A protein and the small-molecule ligand that binds it are described below.
Small molecule (SMILES): CC(C)[C@@H](C)/C=C/[C@@H](C)[C@H]1CC[C@H]2C3=CC=C4C[C@@H](O)CC[C@]4(C)[C@H]3CC[C@]12C

Binding-site contacts:
Ligand atom C6 contacts residue CYS556 of chain 1.A at 3.7 Å (hydrophobic).
Ligand atom C24 contacts residue ILE564 of chain 1.A at 4.1 Å (hydrophobic).
Ligand atom C26 contacts residue MET497 of chain 1.D at 3.5 Å (hydrophobic).
Ligand atom C11 contacts residue LEU530 of chain 1.D at 4.1 Å (hydrophobic).
Ligand atom C4 contacts residue PHE553 of chain 1.A at 4.1 Å (hydrophobic).
Ligand atom C2 contacts residue PRO527 of chain 1.D at 3.8 Å (hydrophobic).
Ligand atom C4 contacts residue CYS556 of chain 1.A at 4.2 Å (hydrophobic).
Ligand atom C21 contacts residue PHE534 of chain 1.D at 4.1 Å (hydrophobic).
Ligand atom C15 contacts residue ALA560 of chain 1.A at 3.6 Å (hydrophobic).
Ligand atom C19 contacts residue PRO527 of chain 1.D at 3.5 Å (hydrophobic).
Ligand atom C3 contacts residue CYS556 of chain 1.A at 3.6 Å (hydrophobic).
Ligand atom C1 contacts residue PRO527 of chain 1.D at 3.4 Å (hydrophobic).
Ligand atom C10 contacts residue PRO527 of chain 1.D at 4.3 Å (hydrophobic).
Ligand atom C27 contacts residue ALA498 of chain 1.D at 3.8 Å (hydrophobic).
Ligand atom C24 contacts residue MET497 of chain 1.D at 4.3 Å (hydrophobic).
Ligand atom C25 contacts residue MET497 of chain 1.D at 3.8 Å (hydrophobic).
Ligand atom C5 contacts residue CYS556 of chain 1.A at 3.9 Å (hydrophobic).
Ligand atom C7 contacts residue CYS556 of chain 1.A at 4.3 Å (hydrophobic).
Ligand atom C9 contacts residue PHE531 of chain 1.D at 4.2 Å (hydrophobic).
Ligand atom C23 contacts residue PHE534 of chain 1.D at 3.9 Å (hydrophobic).
Ligand atom O1 contacts residue PHE553 of chain 1.A at 4.2 Å.
Ligand atom C9 contacts residue PRO527 of chain 1.D at 4.3 Å (hydrophobic).
Ligand atom C11 contacts residue PRO527 of chain 1.D at 3.9 Å (hydrophobic).
Ligand atom C16 contacts residue ALA560 of chain 1.A at 3.7 Å (hydrophobic).
Ligand atom C6 contacts residue PHE553 of chain 1.A at 4.3 Å (hydrophobic).
Ligand atom C14 contacts residue ALA560 of chain 1.A at 4.3 Å (hydrophobic).
Ligand atom C12 contacts residue PHE531 of chain 1.D at 4.2 Å (hydrophobic).
Ligand atom O1 contacts residue CYS556 of chain 1.A at 4.1 Å.
Ligand atom C26 contacts residue ILE501 of chain 1.D at 3.6 Å (hydrophobic).
Ligand atom C1 contacts residue PHE531 of chain 1.D at 4.0 Å (hydrophobic).
Ligand atom C25 contacts residue CYS494 of chain 1.D at 4.1 Å (hydrophobic).
Ligand atom C27 contacts residue CYS494 of chain 1.D at 3.8 Å (hydrophobic).
Ligand atom C6 contacts residue ILE557 of chain 1.A at 4.0 Å (hydrophobic).
Ligand atom C26 contacts residue CYS494 of chain 1.D at 4.0 Å (hydrophobic).
Ligand atom C26 contacts residue ALA498 of chain 1.D at 3.7 Å (hydrophobic).
Ligand atom C12 contacts residue LEU530 of chain 1.D at 4.0 Å (hydrophobic).
Ligand atom C24 contacts residue PHE534 of chain 1.D at 4.1 Å (hydrophobic).
Ligand atom C11 contacts residue PHE531 of chain 1.D at 4.3 Å (hydrophobic).
Ligand atom C21 contacts residue ILE501 of chain 1.D at 4.3 Å (hydrophobic).
Ligand atom C7 contacts residue ILE557 of chain 1.A at 4.0 Å (hydrophobic).

Sequence of chain 1.D:
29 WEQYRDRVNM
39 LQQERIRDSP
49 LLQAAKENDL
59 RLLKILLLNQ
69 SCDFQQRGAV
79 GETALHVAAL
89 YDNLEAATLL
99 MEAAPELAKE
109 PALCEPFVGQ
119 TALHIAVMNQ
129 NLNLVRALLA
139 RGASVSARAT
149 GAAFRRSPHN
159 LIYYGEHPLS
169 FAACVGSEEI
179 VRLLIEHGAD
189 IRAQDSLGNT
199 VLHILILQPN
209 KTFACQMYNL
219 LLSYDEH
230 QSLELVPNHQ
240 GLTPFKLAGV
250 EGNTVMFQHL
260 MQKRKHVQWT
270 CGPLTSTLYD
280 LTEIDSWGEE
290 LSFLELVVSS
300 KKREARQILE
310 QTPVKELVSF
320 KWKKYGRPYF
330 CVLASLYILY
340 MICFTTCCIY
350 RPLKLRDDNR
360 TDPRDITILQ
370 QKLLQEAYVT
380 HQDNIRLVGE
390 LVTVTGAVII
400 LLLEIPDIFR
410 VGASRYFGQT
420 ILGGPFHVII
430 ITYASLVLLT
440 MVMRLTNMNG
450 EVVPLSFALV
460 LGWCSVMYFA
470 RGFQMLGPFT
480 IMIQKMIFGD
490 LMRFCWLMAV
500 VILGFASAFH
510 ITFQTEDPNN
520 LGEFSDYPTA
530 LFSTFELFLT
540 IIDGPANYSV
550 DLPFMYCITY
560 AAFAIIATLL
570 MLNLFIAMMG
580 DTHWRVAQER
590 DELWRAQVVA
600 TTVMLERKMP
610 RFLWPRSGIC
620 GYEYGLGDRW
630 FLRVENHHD

Sequence of chain 1.A:
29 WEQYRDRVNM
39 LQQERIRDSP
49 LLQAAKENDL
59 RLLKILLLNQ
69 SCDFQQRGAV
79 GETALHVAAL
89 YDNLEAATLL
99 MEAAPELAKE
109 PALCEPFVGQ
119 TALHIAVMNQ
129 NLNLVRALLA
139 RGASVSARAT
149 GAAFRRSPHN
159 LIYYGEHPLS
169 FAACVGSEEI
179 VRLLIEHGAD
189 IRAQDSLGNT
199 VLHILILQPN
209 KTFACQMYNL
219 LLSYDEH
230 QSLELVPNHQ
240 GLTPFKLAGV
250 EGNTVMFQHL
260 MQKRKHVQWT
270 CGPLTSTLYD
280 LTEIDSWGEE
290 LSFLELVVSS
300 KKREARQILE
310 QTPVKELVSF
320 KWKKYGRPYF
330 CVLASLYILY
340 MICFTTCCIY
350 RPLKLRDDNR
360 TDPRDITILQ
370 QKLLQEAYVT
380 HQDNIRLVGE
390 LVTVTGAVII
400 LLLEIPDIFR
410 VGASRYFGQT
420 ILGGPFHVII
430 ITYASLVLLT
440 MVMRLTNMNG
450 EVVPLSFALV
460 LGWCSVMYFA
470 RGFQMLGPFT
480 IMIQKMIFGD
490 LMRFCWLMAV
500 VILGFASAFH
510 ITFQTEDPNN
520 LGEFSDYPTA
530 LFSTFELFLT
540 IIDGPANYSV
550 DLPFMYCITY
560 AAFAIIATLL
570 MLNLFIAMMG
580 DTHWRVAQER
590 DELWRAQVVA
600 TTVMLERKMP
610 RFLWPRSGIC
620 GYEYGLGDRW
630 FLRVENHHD